A protein and the small-molecule ligand that binds it are described below.
Small molecule (SMILES): Nc1ncnc2c1ncn2[C@@H]1O[C@H](CO[P](=O)(O)O[P](=O)(O)NP(=O)(O)O)[C@@H](O)[C@H]1O

Binding-site contacts:
Ligand atom O1A contacts residue LYS651 of chain 1.A at 3.6 Å.
Ligand atom C8 contacts residue ASN647 of chain 1.A at 3.4 Å.
Ligand atom O1B contacts residue GLY524 of chain 1.A at 3.0 Å (h-bond).
Ligand atom C1' contacts residue GLU646 of chain 1.A at 3.7 Å.
Ligand atom O2A contacts residue GLY529 of chain 1.A at 3.0 Å (h-bond).
Ligand atom N1 contacts residue TRP485 of chain 1.A at 3.0 Å (h-bond).
Ligand atom C2 contacts residue THR530 of chain 1.A at 3.7 Å.
Ligand atom O2A contacts residue THR530 of chain 1.A at 3.0 Å (h-bond).
Ligand atom O3G contacts residue GLY529 of chain 1.A at 3.4 Å (h-bond).
Ligand atom C6 contacts residue PHE641 of chain 1.A at 3.5 Å (hydrophobic).
Ligand atom N7 contacts residue PHE641 of chain 1.A at 3.7 Å.
Ligand atom C6 contacts residue ILE650 of chain 1.A at 3.4 Å (hydrophobic).
Ligand atom N6 contacts residue GLU488 of chain 1.A at 3.4 Å (salt-bridge).
Ligand atom C4 contacts residue PHE641 of chain 1.A at 3.6 Å (hydrophobic).
Ligand atom O4' contacts residue PHE641 of chain 1.A at 3.7 Å.
Ligand atom C2 contacts residue TRP485 of chain 1.A at 3.6 Å (hydrophobic).
Ligand atom O1B contacts residue ASN525 of chain 1.A at 3.4 Å (h-bond).
Ligand atom C8 contacts residue PHE641 of chain 1.A at 3.5 Å (hydrophobic).
Ligand atom N9 contacts residue ASN647 of chain 1.A at 3.7 Å.
Ligand atom O3G contacts residue LYS528 of chain 1.A at 3.4 Å.
Ligand atom O2A contacts residue GLY527 of chain 1.A at 3.4 Å.
Ligand atom N1 contacts residue PHE641 of chain 1.A at 3.6 Å.
Ligand atom O2B contacts residue GLY524 of chain 1.A at 3.5 Å (h-bond).
Ligand atom N1 contacts residue ILE650 of chain 1.A at 3.6 Å.
Ligand atom C5 contacts residue PHE641 of chain 1.A at 3.4 Å (hydrophobic).
Ligand atom O2B contacts residue ASN526 of chain 1.A at 3.6 Å.
Ligand atom C8 contacts residue GLU646 of chain 1.A at 3.4 Å.
Ligand atom O3G contacts residue SER614 of chain 1.A at 3.3 Å (h-bond).
Ligand atom C4' contacts residue ASN525 of chain 1.A at 3.5 Å.
Ligand atom O2B contacts residue GLY529 of chain 1.A at 3.5 Å (h-bond).
Ligand atom N6 contacts residue ILE650 of chain 1.A at 3.5 Å.
Ligand atom C8 contacts residue LYS645 of chain 1.A at 3.4 Å.
Ligand atom O1A contacts residue GLY529 of chain 1.A at 3.6 Å.
Ligand atom O2' contacts residue PHE648 of chain 1.A at 3.2 Å (h-bond).
Ligand atom O2' contacts residue ASN647 of chain 1.A at 3.0 Å (h-bond).
Ligand atom O2B contacts residue LYS528 of chain 1.A at 3.0 Å (salt-bridge).
Ligand atom O1B contacts residue ARG630 of chain 1.F at 3.5 Å (salt-bridge).
Ligand atom O2A contacts residue LYS528 of chain 1.A at 3.5 Å (salt-bridge).
Ligand atom O3' contacts residue GLU646 of chain 1.A at 3.6 Å.
Ligand atom N9 contacts residue PHE641 of chain 1.A at 3.7 Å.

Sequence of chain 1.F:
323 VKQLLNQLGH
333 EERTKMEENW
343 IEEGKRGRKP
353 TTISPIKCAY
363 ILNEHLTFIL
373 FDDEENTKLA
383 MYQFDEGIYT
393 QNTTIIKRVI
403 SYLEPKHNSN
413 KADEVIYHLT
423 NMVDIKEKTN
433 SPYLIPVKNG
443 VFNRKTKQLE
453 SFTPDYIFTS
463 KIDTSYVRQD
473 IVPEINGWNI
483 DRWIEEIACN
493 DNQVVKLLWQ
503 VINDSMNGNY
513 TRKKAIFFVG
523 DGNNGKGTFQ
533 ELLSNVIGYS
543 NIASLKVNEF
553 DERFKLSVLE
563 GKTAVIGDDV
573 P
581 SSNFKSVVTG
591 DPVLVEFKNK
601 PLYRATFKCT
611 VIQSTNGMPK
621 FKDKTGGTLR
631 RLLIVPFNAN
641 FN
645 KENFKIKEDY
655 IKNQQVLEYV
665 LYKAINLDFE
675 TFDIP

Sequence of chain 1.A:
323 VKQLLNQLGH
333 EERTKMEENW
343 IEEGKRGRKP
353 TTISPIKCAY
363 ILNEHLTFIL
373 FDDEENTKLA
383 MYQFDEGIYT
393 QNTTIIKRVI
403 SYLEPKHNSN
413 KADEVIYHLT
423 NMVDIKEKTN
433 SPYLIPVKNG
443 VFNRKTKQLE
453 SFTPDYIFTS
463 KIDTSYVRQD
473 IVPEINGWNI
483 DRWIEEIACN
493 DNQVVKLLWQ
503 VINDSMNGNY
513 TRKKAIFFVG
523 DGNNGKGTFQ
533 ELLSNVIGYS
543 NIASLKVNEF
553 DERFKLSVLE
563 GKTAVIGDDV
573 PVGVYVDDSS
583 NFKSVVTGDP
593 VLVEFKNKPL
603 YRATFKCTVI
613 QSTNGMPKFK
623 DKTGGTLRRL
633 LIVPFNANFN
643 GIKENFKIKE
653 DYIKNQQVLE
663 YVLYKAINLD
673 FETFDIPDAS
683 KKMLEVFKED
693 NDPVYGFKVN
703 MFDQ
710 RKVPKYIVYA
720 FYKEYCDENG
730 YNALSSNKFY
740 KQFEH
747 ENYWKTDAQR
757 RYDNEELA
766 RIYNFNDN